Binding-site contacts:
Ligand atom C4 contacts residue NAG2 of chain 1.D at 3.1 Å.
Ligand atom O6 contacts residue HIS234 of chain 1.B at 3.7 Å.
Ligand atom C2 contacts residue NAG2 of chain 1.D at 3.2 Å.
Ligand atom C1 contacts residue NAG2 of chain 1.D at 2.1 Å.
Ligand atom O3 contacts residue NAG2 of chain 1.D at 4.1 Å.
Ligand atom O4 contacts residue NAG2 of chain 1.D at 4.4 Å.
Ligand atom O5 contacts residue NAG2 of chain 1.D at 1.1 Å (h-bond).
Ligand atom C5 contacts residue NAG2 of chain 1.D at 2.3 Å.
Ligand atom C6 contacts residue NAG2 of chain 1.D at 2.9 Å.
Ligand atom O6 contacts residue NAG2 of chain 1.D at 4.1 Å.
Ligand atom C3 contacts residue NAG2 of chain 1.D at 3.6 Å.
Ligand atom C6 contacts residue HIS234 of chain 1.B at 4.1 Å.
Ligand atom O2 contacts residue NAG2 of chain 1.D at 3.9 Å.

This protein binds this small molecule.
Small molecule (SMILES): OC[C@H]1O[C@H](O)[C@@H](O)[C@@H](O)[C@@H]1O

Sequence of chain 1.B:
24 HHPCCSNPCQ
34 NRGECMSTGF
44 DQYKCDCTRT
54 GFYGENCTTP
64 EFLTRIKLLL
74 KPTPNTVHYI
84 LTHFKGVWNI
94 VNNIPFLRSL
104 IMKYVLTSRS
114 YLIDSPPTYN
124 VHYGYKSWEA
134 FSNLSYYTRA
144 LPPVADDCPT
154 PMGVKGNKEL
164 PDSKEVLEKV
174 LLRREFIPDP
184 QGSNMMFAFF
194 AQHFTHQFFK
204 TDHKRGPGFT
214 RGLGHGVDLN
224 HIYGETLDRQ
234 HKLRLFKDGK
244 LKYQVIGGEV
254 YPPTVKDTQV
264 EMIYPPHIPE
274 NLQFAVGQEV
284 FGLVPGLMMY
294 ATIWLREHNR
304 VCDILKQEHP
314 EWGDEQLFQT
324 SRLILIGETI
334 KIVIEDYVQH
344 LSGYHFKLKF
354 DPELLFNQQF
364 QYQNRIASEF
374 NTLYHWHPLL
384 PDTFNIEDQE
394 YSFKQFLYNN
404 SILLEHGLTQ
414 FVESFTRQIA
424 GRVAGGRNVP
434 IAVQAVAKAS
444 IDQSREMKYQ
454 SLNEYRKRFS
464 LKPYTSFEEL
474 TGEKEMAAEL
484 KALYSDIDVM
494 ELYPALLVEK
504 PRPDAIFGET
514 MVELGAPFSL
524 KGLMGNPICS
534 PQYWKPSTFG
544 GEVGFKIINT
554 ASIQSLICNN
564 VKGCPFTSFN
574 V